Binding-site contacts:
Ligand atom O5 contacts residue ASP269 of chain 1.A at 3.6 Å.
Ligand atom C5 contacts residue ASP269 of chain 1.A at 3.7 Å.
Ligand atom C6 contacts residue ILE268 of chain 1.A at 3.5 Å (hydrophobic).
Ligand atom C8 contacts residue ASN47 of chain 1.A at 3.7 Å.
Ligand atom C5 contacts residue ILE268 of chain 1.A at 4.2 Å (hydrophobic).
Ligand atom N2 contacts residue ASN47 of chain 1.A at 2.7 Å (h-bond).
Ligand atom O5 contacts residue THR270 of chain 1.A at 3.8 Å.
Ligand atom C1 contacts residue ASP269 of chain 1.A at 4.0 Å.
Ligand atom C2 contacts residue ASN47 of chain 1.A at 2.4 Å.
Ligand atom C1 contacts residue ASN47 of chain 1.A at 1.4 Å.
Ligand atom O7 contacts residue ASP269 of chain 1.A at 4.0 Å.
Ligand atom O7 contacts residue THR270 of chain 1.A at 4.0 Å.
Ligand atom O5 contacts residue ASN47 of chain 1.A at 2.4 Å (h-bond).
Ligand atom C5 contacts residue THR270 of chain 1.A at 4.1 Å.
Ligand atom O7 contacts residue ASN47 of chain 1.A at 3.3 Å (h-bond).
Ligand atom O7 contacts residue ASN48 of chain 1.A at 3.6 Å.
Ligand atom O6 contacts residue ILE268 of chain 1.A at 3.3 Å (h-bond).
Ligand atom C3 contacts residue ASN47 of chain 1.A at 3.7 Å.
Ligand atom O5 contacts residue ILE268 of chain 1.A at 3.5 Å (h-bond).
Ligand atom C1 contacts residue THR270 of chain 1.A at 4.0 Å.
Ligand atom C7 contacts residue ASN47 of chain 1.A at 3.3 Å.
Ligand atom C3 contacts residue THR270 of chain 1.A at 4.3 Å.
Ligand atom C7 contacts residue ASP269 of chain 1.A at 3.8 Å.
Ligand atom C8 contacts residue ASP269 of chain 1.A at 3.2 Å.
Ligand atom C4 contacts residue ASN47 of chain 1.A at 4.3 Å.
Ligand atom C6 contacts residue ASP269 of chain 1.A at 3.3 Å.
Ligand atom O6 contacts residue ASP269 of chain 1.A at 4.4 Å.
Ligand atom C5 contacts residue ASN47 of chain 1.A at 3.7 Å.

Sequence of chain 1.A:
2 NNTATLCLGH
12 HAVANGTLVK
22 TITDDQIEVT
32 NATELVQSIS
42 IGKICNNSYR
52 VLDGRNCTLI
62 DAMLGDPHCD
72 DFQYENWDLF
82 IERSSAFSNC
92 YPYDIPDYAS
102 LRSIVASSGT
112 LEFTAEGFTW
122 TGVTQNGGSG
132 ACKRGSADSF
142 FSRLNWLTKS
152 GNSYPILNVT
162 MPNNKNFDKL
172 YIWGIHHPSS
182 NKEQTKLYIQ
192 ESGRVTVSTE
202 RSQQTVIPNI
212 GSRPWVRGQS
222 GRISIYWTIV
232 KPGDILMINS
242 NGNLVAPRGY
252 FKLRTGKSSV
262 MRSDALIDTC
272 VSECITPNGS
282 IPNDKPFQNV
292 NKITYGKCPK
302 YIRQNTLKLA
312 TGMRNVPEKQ

A protein and the small-molecule ligand that binds it are described below.
Small molecule (SMILES): CC(=O)N[C@H]1[C@H](O[C@H]2[C@H](O)[C@@H](NC(C)=O)CO[C@@H]2CO)O[C@H](CO)[C@@H](O)[C@@H]1O